This protein binds this small molecule.
Small molecule (SMILES): CN(C)CCCN1c2ccccc2Sc2ccc(Br)cc21

Binding-site contacts:
Ligand atom BR1 contacts residue ASN93 of chain 1.E at 3.6 Å.
Ligand atom BR1 contacts residue TYR28 of chain 1.E at 4.2 Å.

Sequence of chain 1.E:
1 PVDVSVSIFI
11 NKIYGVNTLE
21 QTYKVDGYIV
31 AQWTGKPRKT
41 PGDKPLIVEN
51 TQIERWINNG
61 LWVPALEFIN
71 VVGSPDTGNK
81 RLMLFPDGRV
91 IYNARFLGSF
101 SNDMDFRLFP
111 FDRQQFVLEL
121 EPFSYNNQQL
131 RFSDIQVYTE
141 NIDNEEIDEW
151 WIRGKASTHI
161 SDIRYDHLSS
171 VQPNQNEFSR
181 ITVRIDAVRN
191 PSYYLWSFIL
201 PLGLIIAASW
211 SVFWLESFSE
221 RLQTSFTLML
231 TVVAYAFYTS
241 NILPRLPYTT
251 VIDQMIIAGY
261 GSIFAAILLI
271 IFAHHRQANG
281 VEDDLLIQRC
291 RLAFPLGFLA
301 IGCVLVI